Sequence of chain 1.B:
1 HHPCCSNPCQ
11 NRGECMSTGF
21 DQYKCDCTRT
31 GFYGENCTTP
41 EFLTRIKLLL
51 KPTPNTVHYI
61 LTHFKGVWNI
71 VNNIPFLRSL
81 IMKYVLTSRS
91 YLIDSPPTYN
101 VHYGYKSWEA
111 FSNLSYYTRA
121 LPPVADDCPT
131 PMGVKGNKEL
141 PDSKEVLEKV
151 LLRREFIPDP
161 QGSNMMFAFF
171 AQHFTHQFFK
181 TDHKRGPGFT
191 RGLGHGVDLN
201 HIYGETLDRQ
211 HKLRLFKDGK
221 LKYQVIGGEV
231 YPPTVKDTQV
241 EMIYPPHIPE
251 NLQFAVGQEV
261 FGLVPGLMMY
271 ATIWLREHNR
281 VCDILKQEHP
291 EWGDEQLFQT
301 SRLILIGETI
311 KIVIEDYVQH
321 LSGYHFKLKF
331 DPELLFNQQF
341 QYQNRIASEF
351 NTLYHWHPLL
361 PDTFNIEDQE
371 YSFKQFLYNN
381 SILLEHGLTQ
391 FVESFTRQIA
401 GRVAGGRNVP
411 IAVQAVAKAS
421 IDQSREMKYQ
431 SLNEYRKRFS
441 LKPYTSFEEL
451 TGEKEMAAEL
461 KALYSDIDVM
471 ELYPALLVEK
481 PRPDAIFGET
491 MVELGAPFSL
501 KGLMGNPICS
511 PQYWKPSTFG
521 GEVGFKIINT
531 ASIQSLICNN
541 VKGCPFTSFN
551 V

Binding-site contacts:
Ligand atom C5 contacts residue PHE189 of chain 1.B at 3.9 Å (hydrophobic).
Ligand atom C4 contacts residue LEU207 of chain 1.A at 3.9 Å (hydrophobic).
Ligand atom C3 contacts residue ARG185 of chain 1.B at 4.0 Å.
Ligand atom O5 contacts residue PHE189 of chain 1.B at 4.2 Å.
Ligand atom C4 contacts residue ASN113 of chain 1.B at 4.2 Å.
Ligand atom C5 contacts residue LEU207 of chain 1.A at 4.2 Å (hydrophobic).
Ligand atom C8 contacts residue ARG185 of chain 1.B at 3.7 Å.
Ligand atom C6 contacts residue LEU207 of chain 1.A at 4.2 Å (hydrophobic).
Ligand atom C2 contacts residue ASN113 of chain 1.B at 2.5 Å.
Ligand atom O5 contacts residue GLU109 of chain 1.B at 3.5 Å (salt-bridge).
Ligand atom O4 contacts residue ARG185 of chain 1.B at 3.1 Å (salt-bridge).
Ligand atom C5 contacts residue ASN113 of chain 1.B at 3.6 Å.
Ligand atom C1 contacts residue ARG185 of chain 1.B at 4.1 Å.
Ligand atom C6 contacts residue ASP208 of chain 1.A at 3.0 Å.
Ligand atom O5 contacts residue LEU207 of chain 1.A at 4.1 Å.
Ligand atom C8 contacts residue PHE189 of chain 1.B at 4.2 Å (hydrophobic).
Ligand atom O5 contacts residue TYR116 of chain 1.B at 3.5 Å.
Ligand atom O7 contacts residue ASN113 of chain 1.B at 3.7 Å.
Ligand atom C1 contacts residue TYR116 of chain 1.B at 4.0 Å (hydrophobic).
Ligand atom C4 contacts residue ARG185 of chain 1.B at 4.0 Å.
Ligand atom N2 contacts residue ARG185 of chain 1.B at 4.1 Å.
Ligand atom O7 contacts residue LEU207 of chain 1.A at 3.9 Å.
Ligand atom C2 contacts residue GLU109 of chain 1.B at 4.2 Å.
Ligand atom C2 contacts residue LEU207 of chain 1.A at 4.3 Å (hydrophobic).
Ligand atom C7 contacts residue ARG185 of chain 1.B at 3.5 Å.
Ligand atom C1 contacts residue ASN113 of chain 1.B at 1.4 Å.
Ligand atom O6 contacts residue ASP208 of chain 1.A at 2.8 Å (salt-bridge).
Ligand atom O3 contacts residue LEU207 of chain 1.A at 4.3 Å.
Ligand atom N2 contacts residue ASN113 of chain 1.B at 3.0 Å (h-bond).
Ligand atom C3 contacts residue ASN113 of chain 1.B at 3.8 Å.
Ligand atom C2 contacts residue ARG185 of chain 1.B at 3.9 Å.
Ligand atom C6 contacts residue TYR116 of chain 1.B at 3.5 Å (hydrophobic).
Ligand atom O6 contacts residue TYR116 of chain 1.B at 3.6 Å (h-bond).
Ligand atom C6 contacts residue PHE189 of chain 1.B at 3.7 Å (hydrophobic).
Ligand atom C1 contacts residue GLU109 of chain 1.B at 3.6 Å.
Ligand atom O7 contacts residue ARG185 of chain 1.B at 2.4 Å (salt-bridge).
Ligand atom O5 contacts residue ASN113 of chain 1.B at 2.3 Å (h-bond).
Ligand atom O5 contacts residue ASP208 of chain 1.A at 4.2 Å.
Ligand atom C7 contacts residue ASN113 of chain 1.B at 3.5 Å.
Ligand atom O6 contacts residue LEU207 of chain 1.A at 3.9 Å.

Sequence of chain 1.A:
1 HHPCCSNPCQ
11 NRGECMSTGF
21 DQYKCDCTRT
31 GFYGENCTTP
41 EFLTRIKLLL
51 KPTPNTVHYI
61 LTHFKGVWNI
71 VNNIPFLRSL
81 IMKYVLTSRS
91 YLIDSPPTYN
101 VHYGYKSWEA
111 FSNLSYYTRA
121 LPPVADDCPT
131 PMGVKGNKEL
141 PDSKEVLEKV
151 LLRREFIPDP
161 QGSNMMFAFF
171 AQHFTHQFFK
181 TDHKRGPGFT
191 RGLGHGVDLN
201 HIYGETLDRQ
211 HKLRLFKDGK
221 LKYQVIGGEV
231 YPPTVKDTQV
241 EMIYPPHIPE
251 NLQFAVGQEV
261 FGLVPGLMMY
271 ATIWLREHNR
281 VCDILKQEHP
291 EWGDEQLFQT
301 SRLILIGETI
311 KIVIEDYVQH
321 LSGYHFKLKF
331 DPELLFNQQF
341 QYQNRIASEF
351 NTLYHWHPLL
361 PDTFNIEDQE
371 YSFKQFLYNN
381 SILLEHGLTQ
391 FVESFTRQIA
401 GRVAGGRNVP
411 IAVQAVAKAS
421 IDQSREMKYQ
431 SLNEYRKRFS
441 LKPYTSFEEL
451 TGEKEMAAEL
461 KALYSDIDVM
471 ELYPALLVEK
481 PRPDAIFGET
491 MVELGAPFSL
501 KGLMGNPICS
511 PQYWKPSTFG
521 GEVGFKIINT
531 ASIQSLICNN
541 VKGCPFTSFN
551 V

This small molecule binds to this protein.
Small molecule (SMILES): CC(=O)N[C@H]1[C@H](O[C@H]2[C@H](O)[C@@H](NC(C)=O)CO[C@@H]2CO)O[C@H](CO)[C@@H](O[C@H]2O[C@H](CO)[C@@H](O)[C@H](O)[C@@H]2O)[C@@H]1O